The small molecule below binds the protein below.
Small molecule (SMILES): CN(C)c1cc(-c2ccncc2)c(-c2cccc3ccccc23)nn1

Sequence of chain 1.A:
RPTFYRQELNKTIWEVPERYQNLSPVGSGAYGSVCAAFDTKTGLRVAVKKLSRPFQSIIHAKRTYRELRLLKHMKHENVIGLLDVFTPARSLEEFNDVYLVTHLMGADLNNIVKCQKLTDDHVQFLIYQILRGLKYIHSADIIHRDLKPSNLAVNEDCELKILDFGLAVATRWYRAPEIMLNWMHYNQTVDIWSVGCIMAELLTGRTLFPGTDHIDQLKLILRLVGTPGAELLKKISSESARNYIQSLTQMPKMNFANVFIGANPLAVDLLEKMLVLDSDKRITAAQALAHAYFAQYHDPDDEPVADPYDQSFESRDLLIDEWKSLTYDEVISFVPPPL

Binding-site contacts:
Ligand atom C13 contacts residue ALA74 of chain 1.A at 3.4 Å (hydrophobic).
Ligand atom C23 contacts residue LEU98 of chain 1.A at 3.7 Å (hydrophobic).
Ligand atom C22 contacts residue LEU127 of chain 1.A at 3.7 Å (hydrophobic).
Ligand atom N19 contacts residue LEU131 of chain 1.A at 3.8 Å.
Ligand atom C13 contacts residue VAL75 of chain 1.A at 3.7 Å (hydrophobic).
Ligand atom C22 contacts residue THR129 of chain 1.A at 3.7 Å.
Ligand atom C12 contacts residue VAL61 of chain 1.A at 3.6 Å (hydrophobic).
Ligand atom C13 contacts residue LYS76 of chain 1.A at 3.5 Å.
Ligand atom N19 contacts residue MET132 of chain 1.A at 3.0 Å (h-bond).
Ligand atom C18 contacts residue HIS130 of chain 1.A at 3.5 Å.
Ligand atom C13 contacts residue VAL61 of chain 1.A at 3.9 Å (hydrophobic).
Ligand atom C23 contacts residue ILE107 of chain 1.A at 3.9 Å (hydrophobic).
Ligand atom C5 contacts residue LEU190 of chain 1.A at 3.8 Å (hydrophobic).
Ligand atom C1 contacts residue PEG1 of chain 1.G at 3.9 Å.
Ligand atom C14 contacts residue ALA74 of chain 1.A at 3.4 Å (hydrophobic).
Ligand atom N19 contacts residue HIS130 of chain 1.A at 3.8 Å.
Ligand atom N8 contacts residue LYS76 of chain 1.A at 3.3 Å (salt-bridge).
Ligand atom C24 contacts residue ILE107 of chain 1.A at 3.4 Å (hydrophobic).
Ligand atom C14 contacts residue LYS76 of chain 1.A at 3.6 Å.
Ligand atom C21 contacts residue PEG1 of chain 1.G at 3.9 Å.
Ligand atom C20 contacts residue MET132 of chain 1.A at 3.7 Å (hydrophobic).
Ligand atom C12 contacts residue ALA74 of chain 1.A at 3.8 Å (hydrophobic).
Ligand atom N2 contacts residue PEG1 of chain 1.G at 3.7 Å.
Ligand atom C3 contacts residue ASP191 of chain 1.A at 3.6 Å.
Ligand atom C3 contacts residue PEG1 of chain 1.G at 3.9 Å.
Ligand atom C14 contacts residue THR129 of chain 1.A at 3.6 Å.
Ligand atom N19 contacts residue ALA74 of chain 1.A at 3.5 Å.
Ligand atom C25 contacts residue LYS76 of chain 1.A at 3.6 Å.
Ligand atom C18 contacts residue MET132 of chain 1.A at 3.8 Å (hydrophobic).
Ligand atom C4 contacts residue LEU190 of chain 1.A at 3.9 Å (hydrophobic).
Ligand atom C18 contacts residue ALA74 of chain 1.A at 3.7 Å (hydrophobic).
Ligand atom N2 contacts residue LEU190 of chain 1.A at 3.9 Å.
Ligand atom C17 contacts residue THR129 of chain 1.A at 3.8 Å.
Ligand atom C18 contacts residue THR129 of chain 1.A at 3.6 Å.
Ligand atom C1 contacts residue LEU190 of chain 1.A at 3.9 Å (hydrophobic).
Ligand atom C15 contacts residue THR129 of chain 1.A at 3.5 Å.
Ligand atom C1 contacts residue SER177 of chain 1.A at 3.7 Å.
Ligand atom C14 contacts residue LEU127 of chain 1.A at 3.5 Å (hydrophobic).
Ligand atom C12 contacts residue LYS76 of chain 1.A at 3.9 Å.
Ligand atom C20 contacts residue ALA74 of chain 1.A at 3.9 Å (hydrophobic).